Sequence of chain 1.B:
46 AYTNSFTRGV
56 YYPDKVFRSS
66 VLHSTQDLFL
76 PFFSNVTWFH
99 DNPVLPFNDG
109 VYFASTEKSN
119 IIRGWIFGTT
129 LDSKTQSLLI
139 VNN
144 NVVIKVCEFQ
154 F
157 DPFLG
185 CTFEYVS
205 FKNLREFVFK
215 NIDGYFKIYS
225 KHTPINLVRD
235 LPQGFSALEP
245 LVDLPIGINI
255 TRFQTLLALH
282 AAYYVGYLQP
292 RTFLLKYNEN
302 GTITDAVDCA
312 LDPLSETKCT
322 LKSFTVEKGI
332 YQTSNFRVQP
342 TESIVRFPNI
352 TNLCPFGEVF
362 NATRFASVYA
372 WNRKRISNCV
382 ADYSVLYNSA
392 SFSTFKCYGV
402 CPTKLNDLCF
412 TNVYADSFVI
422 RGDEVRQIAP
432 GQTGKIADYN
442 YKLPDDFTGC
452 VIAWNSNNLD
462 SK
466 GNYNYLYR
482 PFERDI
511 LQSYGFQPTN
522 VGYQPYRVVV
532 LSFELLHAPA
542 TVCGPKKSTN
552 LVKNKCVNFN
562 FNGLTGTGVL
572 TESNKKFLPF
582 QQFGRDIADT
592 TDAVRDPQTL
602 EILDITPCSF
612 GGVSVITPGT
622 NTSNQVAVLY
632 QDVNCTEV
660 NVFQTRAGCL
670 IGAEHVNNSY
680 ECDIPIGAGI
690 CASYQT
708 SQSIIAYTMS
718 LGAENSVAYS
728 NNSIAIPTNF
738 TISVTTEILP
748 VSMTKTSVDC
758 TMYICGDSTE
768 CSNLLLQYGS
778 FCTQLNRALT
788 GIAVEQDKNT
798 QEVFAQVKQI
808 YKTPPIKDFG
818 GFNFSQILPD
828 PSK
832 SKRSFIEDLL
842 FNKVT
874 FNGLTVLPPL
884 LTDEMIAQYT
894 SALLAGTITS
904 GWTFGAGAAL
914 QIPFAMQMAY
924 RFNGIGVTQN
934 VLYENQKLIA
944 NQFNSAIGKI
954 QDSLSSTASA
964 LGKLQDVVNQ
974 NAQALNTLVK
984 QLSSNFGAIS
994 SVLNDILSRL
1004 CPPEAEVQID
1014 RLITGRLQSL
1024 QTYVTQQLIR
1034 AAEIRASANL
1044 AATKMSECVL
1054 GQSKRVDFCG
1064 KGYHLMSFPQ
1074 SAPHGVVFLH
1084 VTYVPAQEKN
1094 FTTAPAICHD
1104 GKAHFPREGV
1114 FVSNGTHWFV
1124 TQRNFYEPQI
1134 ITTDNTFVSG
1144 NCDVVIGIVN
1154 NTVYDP

A small-molecule ligand and the protein it binds are described below.
Small molecule (SMILES): CC(=O)N[C@@H]1[C@@H](O)[C@H](O)[C@@H](CO)O[C@H]1O

Binding-site contacts:
Ligand atom O7 contacts residue HIS674 of chain 1.B at 4.4 Å.
Ligand atom C5 contacts residue ASN676 of chain 1.B at 3.8 Å.
Ligand atom C1 contacts residue ASN676 of chain 1.B at 1.5 Å.
Ligand atom O5 contacts residue ASN676 of chain 1.B at 2.4 Å (h-bond).
Ligand atom C4 contacts residue ASN676 of chain 1.B at 4.3 Å.
Ligand atom C7 contacts residue ASN676 of chain 1.B at 3.3 Å.
Ligand atom C7 contacts residue VAL675 of chain 1.B at 4.3 Å (hydrophobic).
Ligand atom N2 contacts residue ASN676 of chain 1.B at 3.0 Å (h-bond).
Ligand atom C8 contacts residue HIS674 of chain 1.B at 3.4 Å.
Ligand atom C3 contacts residue ASN676 of chain 1.B at 3.9 Å.
Ligand atom C7 contacts residue HIS674 of chain 1.B at 4.4 Å.
Ligand atom O7 contacts residue ASN676 of chain 1.B at 3.3 Å (h-bond).
Ligand atom C2 contacts residue ASN676 of chain 1.B at 2.5 Å.
Ligand atom O7 contacts residue VAL675 of chain 1.B at 4.4 Å.
Ligand atom C8 contacts residue ASN676 of chain 1.B at 3.7 Å.
Ligand atom C8 contacts residue VAL675 of chain 1.B at 3.6 Å (hydrophobic).